Binding-site contacts:
Ligand atom C1 contacts residue ASN717 of chain 1.C at 1.4 Å.
Ligand atom O6 contacts residue LEU922 of chain 1.C at 4.4 Å.
Ligand atom O7 contacts residue LEU922 of chain 1.C at 3.4 Å.
Ligand atom O7 contacts residue ASN717 of chain 1.C at 4.1 Å.
Ligand atom O5 contacts residue GLN1071 of chain 1.C at 4.2 Å.
Ligand atom C2 contacts residue ASN717 of chain 1.C at 2.4 Å.
Ligand atom C4 contacts residue ASN717 of chain 1.C at 4.2 Å.
Ligand atom C7 contacts residue ASN717 of chain 1.C at 3.8 Å.
Ligand atom C5 contacts residue ASN717 of chain 1.C at 3.7 Å.
Ligand atom O5 contacts residue ASN717 of chain 1.C at 2.4 Å (h-bond).
Ligand atom O6 contacts residue GLN926 of chain 1.C at 3.1 Å (h-bond).
Ligand atom C1 contacts residue GLN1071 of chain 1.C at 4.3 Å.
Ligand atom C3 contacts residue ASN717 of chain 1.C at 3.7 Å.
Ligand atom O5 contacts residue GLN926 of chain 1.C at 4.5 Å.
Ligand atom C6 contacts residue LEU922 of chain 1.C at 4.5 Å (hydrophobic).
Ligand atom O4 contacts residue LEU922 of chain 1.C at 3.9 Å.
Ligand atom N2 contacts residue ASN717 of chain 1.C at 2.9 Å (h-bond).
Ligand atom C7 contacts residue LEU922 of chain 1.C at 3.7 Å (hydrophobic).
Ligand atom C4 contacts residue LEU922 of chain 1.C at 4.5 Å (hydrophobic).
Ligand atom C5 contacts residue GLN926 of chain 1.C at 4.1 Å.
Ligand atom C5 contacts residue LEU922 of chain 1.C at 4.0 Å (hydrophobic).
Ligand atom C8 contacts residue LEU922 of chain 1.C at 3.8 Å (hydrophobic).
Ligand atom C6 contacts residue GLN926 of chain 1.C at 4.1 Å.
Ligand atom O7 contacts residue GLN1071 of chain 1.C at 4.5 Å.

Sequence of chain 1.C:
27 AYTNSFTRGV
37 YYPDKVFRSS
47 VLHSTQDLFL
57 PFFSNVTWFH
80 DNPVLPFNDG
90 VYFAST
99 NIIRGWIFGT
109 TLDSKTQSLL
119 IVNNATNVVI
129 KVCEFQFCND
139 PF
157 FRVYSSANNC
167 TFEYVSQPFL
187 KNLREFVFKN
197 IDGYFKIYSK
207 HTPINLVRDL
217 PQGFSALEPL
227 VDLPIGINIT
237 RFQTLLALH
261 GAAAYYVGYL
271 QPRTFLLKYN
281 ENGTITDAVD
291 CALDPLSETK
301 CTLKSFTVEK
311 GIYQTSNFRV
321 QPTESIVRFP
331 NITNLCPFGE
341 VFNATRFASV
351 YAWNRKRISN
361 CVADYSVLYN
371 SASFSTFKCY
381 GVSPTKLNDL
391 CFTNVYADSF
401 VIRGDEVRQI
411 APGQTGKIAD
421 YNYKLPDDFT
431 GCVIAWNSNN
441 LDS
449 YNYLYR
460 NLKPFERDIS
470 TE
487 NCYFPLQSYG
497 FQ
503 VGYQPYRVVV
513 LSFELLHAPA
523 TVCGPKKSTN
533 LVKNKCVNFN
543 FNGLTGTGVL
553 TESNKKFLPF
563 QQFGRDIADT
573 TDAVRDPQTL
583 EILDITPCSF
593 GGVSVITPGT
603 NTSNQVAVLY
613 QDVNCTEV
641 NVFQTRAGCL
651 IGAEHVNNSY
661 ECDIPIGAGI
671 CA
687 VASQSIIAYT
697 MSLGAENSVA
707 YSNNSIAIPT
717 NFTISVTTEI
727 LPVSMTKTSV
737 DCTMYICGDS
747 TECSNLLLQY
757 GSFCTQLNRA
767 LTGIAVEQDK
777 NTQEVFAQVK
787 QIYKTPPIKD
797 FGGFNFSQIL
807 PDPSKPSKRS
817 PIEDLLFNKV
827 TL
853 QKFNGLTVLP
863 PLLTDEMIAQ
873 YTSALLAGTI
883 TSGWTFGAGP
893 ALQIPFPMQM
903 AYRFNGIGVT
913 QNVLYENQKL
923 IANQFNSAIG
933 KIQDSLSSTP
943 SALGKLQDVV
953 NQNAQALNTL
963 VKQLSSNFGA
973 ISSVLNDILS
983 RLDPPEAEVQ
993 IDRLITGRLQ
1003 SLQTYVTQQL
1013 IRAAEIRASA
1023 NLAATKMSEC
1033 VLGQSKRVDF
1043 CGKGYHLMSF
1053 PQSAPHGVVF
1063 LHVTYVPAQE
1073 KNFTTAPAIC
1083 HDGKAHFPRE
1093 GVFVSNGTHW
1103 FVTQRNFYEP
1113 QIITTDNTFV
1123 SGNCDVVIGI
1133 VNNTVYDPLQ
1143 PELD

A protein and the small-molecule ligand that binds it are described below.
Small molecule (SMILES): CC(=O)N[C@H]1[C@H](O[C@H]2[C@H](O)[C@@H](NC(C)=O)CO[C@@H]2CO)O[C@H](CO)[C@@H](O)[C@@H]1O